A small-molecule ligand and the protein it binds are described below.
Small molecule (SMILES): O=C(NCc1ccc2c(c1)OCO2)c1nnc(Cc2ccc(F)cc2Cl)o1

Binding-site contacts:
Ligand atom C02 contacts residue LEU23 of chain 1.A at 3.8 Å (hydrophobic).
Ligand atom O25 contacts residue LEU23 of chain 1.A at 3.5 Å.
Ligand atom C05 contacts residue GLU26 of chain 1.A at 4.1 Å.
Ligand atom C17 contacts residue LEU48 of chain 1.G at 4.0 Å (hydrophobic).
Ligand atom O24 contacts residue LEU48 of chain 1.G at 4.0 Å.
Ligand atom C16 contacts residue TRP90 of chain 1.A at 3.8 Å (hydrophobic).
Ligand atom C02 contacts residue PHE49 of chain 1.G at 4.2 Å (hydrophobic).
Ligand atom C05 contacts residue SER52 of chain 1.G at 4.0 Å.
Ligand atom C03 contacts residue LEU23 of chain 1.A at 3.6 Å (hydrophobic).
Ligand atom C05 contacts residue LEU48 of chain 1.G at 4.0 Å (hydrophobic).
Ligand atom C19 contacts residue LEU48 of chain 1.G at 4.2 Å (hydrophobic).
Ligand atom C18 contacts residue LEU48 of chain 1.G at 3.9 Å (hydrophobic).
Ligand atom C04 contacts residue LEU48 of chain 1.G at 3.6 Å (hydrophobic).
Ligand atom O25 contacts residue PHE49 of chain 1.G at 4.2 Å.
Ligand atom C20 contacts residue LEU114 of chain 1.A at 4.2 Å (hydrophobic).
Ligand atom C01 contacts residue PHE49 of chain 1.G at 4.1 Å (hydrophobic).
Ligand atom C04 contacts residue ILE28 of chain 1.A at 3.6 Å (hydrophobic).
Ligand atom C21 contacts residue TYR82 of chain 1.G at 3.6 Å (hydrophobic).
Ligand atom F22 contacts residue ILE44 of chain 1.G at 3.5 Å.
Ligand atom C01 contacts residue GLU26 of chain 1.A at 3.9 Å.
Ligand atom CL1 contacts residue TRP90 of chain 1.A at 3.9 Å.
Ligand atom C06 contacts residue LEU48 of chain 1.G at 4.0 Å (hydrophobic).
Ligand atom C26 contacts residue PHE49 of chain 1.G at 3.6 Å (hydrophobic).
Ligand atom C03 contacts residue ILE28 of chain 1.A at 3.8 Å (hydrophobic).
Ligand atom C07 contacts residue GLU26 of chain 1.A at 3.9 Å.
Ligand atom C15 contacts residue TRP90 of chain 1.A at 3.6 Å (hydrophobic).
Ligand atom C03 contacts residue LEU48 of chain 1.G at 3.5 Å (hydrophobic).
Ligand atom C16 contacts residue TYR82 of chain 1.G at 4.2 Å (hydrophobic).
Ligand atom C07 contacts residue SER52 of chain 1.G at 3.7 Å.
Ligand atom C17 contacts residue TRP90 of chain 1.A at 4.1 Å (hydrophobic).
Ligand atom C06 contacts residue SER52 of chain 1.G at 3.4 Å.
Ligand atom C21 contacts residue TRP90 of chain 1.A at 4.0 Å (hydrophobic).
Ligand atom C06 contacts residue GLU26 of chain 1.A at 3.6 Å.
Ligand atom O14 contacts residue LEU48 of chain 1.G at 3.9 Å.
Ligand atom F22 contacts residue VAL92 of chain 1.A at 4.0 Å.
Ligand atom O27 contacts residue PHE49 of chain 1.G at 3.8 Å.
Ligand atom C15 contacts residue TYR82 of chain 1.G at 3.8 Å (hydrophobic).
Ligand atom C01 contacts residue SER52 of chain 1.G at 4.0 Å.
Ligand atom O25 contacts residue ALA45 of chain 1.G at 3.9 Å.
Ligand atom C26 contacts residue ARG22 of chain 1.A at 4.0 Å.

Sequence of chain 1.A:
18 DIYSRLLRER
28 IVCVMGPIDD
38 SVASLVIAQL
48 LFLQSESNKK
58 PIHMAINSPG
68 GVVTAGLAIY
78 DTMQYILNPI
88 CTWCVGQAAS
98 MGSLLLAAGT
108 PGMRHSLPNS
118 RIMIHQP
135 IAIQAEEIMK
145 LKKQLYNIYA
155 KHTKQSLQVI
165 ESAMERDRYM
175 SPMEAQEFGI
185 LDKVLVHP

Sequence of chain 1.G:
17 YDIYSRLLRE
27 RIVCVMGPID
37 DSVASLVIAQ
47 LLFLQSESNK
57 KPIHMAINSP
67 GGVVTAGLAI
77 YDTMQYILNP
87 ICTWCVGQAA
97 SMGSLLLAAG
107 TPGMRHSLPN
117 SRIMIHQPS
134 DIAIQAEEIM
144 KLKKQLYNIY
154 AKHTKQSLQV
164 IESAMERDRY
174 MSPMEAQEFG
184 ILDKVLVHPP